The protein below binds the small molecule below.
Small molecule (SMILES): CNc1nc2c(ncn2[C@@H]2O[C@H](COS(=O)(=O)NC(=O)CCc3c[nH]c4ccccc34)[C@@H](O)[C@H]2O)c2nccn12

Sequence of chain 1.A:
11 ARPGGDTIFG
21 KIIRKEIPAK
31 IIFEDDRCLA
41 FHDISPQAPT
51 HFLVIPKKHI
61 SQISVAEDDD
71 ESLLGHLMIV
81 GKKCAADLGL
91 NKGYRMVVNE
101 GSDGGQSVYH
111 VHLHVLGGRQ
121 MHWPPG

Binding-site contacts:
Ligand atom O4' contacts residue PHE19 of chain 1.A at 3.3 Å.
Ligand atom C11 contacts residue GLY105 of chain 1.A at 3.2 Å.
Ligand atom C5' contacts residue HIS112 of chain 1.A at 3.1 Å.
Ligand atom C7 contacts residue GLY105 of chain 1.A at 3.5 Å.
Ligand atom C6 contacts residue ILE18 of chain 1.A at 3.7 Å (hydrophobic).
Ligand atom C2' contacts residue ASP43 of chain 1.A at 3.7 Å.
Ligand atom C3' contacts residue ASP43 of chain 1.A at 3.5 Å.
Ligand atom C7 contacts residue SER107 of chain 1.A at 3.1 Å.
Ligand atom C13 contacts residue TRP123 of chain 1.B at 3.5 Å (hydrophobic).
Ligand atom C4 contacts residue ILE44 of chain 1.A at 3.6 Å (hydrophobic).
Ligand atom O24 contacts residue TRP123 of chain 1.B at 3.7 Å.
Ligand atom C1 contacts residue HIS42 of chain 1.A at 3.1 Å.
Ligand atom O3 contacts residue ASN99 of chain 1.A at 2.9 Å (h-bond).
Ligand atom O3' contacts residue ASP43 of chain 1.A at 2.5 Å (salt-bridge).
Ligand atom N3 contacts residue ILE44 of chain 1.A at 3.6 Å.
Ligand atom N4 contacts residue SER107 of chain 1.A at 2.5 Å (h-bond).
Ligand atom C12 contacts residue GLY105 of chain 1.A at 3.3 Å.
Ligand atom O2 contacts residue SER107 of chain 1.A at 2.4 Å (h-bond).
Ligand atom S1 contacts residue HIS112 of chain 1.A at 2.9 Å (h-bond).
Ligand atom O5' contacts residue HIS112 of chain 1.A at 2.9 Å (h-bond).
Ligand atom O2' contacts residue ASP43 of chain 1.A at 2.7 Å (salt-bridge).
Ligand atom O5' contacts residue SER107 of chain 1.A at 3.3 Å (h-bond).
Ligand atom O2' contacts residue SER45 of chain 1.A at 3.7 Å.
Ligand atom O2 contacts residue GLN106 of chain 1.A at 3.5 Å.
Ligand atom C9 contacts residue ILE18 of chain 1.A at 3.6 Å (hydrophobic).
Ligand atom C14 contacts residue TRP123 of chain 1.B at 3.6 Å (hydrophobic).
Ligand atom O5' contacts residue HIS114 of chain 1.A at 3.1 Å (h-bond).
Ligand atom C1 contacts residue PHE41 of chain 1.A at 3.5 Å (hydrophobic).
Ligand atom C12 contacts residue TRP123 of chain 1.B at 3.7 Å (hydrophobic).
Ligand atom O2 contacts residue HIS112 of chain 1.A at 2.9 Å (h-bond).
Ligand atom O3 contacts residue HIS114 of chain 1.A at 3.0 Å (h-bond).
Ligand atom S1 contacts residue SER107 of chain 1.A at 2.9 Å (h-bond).
Ligand atom O3 contacts residue HIS112 of chain 1.A at 2.8 Å (h-bond).
Ligand atom S1 contacts residue HIS114 of chain 1.A at 3.7 Å.
Ligand atom O2 contacts residue VAL108 of chain 1.A at 3.1 Å (h-bond).
Ligand atom O3' contacts residue HIS114 of chain 1.A at 3.5 Å.
Ligand atom C5' contacts residue SER107 of chain 1.A at 3.0 Å.
Ligand atom N6 contacts residue ILE18 of chain 1.A at 3.5 Å.
Ligand atom N4 contacts residue GLY105 of chain 1.A at 2.9 Å (h-bond).
Ligand atom O2' contacts residue ILE44 of chain 1.A at 3.7 Å.

Sequence of chain 1.B:
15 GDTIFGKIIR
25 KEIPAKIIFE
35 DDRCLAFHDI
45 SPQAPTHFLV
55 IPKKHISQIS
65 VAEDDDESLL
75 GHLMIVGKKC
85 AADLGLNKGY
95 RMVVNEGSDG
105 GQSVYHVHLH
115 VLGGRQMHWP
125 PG